Sequence of chain 1.D:
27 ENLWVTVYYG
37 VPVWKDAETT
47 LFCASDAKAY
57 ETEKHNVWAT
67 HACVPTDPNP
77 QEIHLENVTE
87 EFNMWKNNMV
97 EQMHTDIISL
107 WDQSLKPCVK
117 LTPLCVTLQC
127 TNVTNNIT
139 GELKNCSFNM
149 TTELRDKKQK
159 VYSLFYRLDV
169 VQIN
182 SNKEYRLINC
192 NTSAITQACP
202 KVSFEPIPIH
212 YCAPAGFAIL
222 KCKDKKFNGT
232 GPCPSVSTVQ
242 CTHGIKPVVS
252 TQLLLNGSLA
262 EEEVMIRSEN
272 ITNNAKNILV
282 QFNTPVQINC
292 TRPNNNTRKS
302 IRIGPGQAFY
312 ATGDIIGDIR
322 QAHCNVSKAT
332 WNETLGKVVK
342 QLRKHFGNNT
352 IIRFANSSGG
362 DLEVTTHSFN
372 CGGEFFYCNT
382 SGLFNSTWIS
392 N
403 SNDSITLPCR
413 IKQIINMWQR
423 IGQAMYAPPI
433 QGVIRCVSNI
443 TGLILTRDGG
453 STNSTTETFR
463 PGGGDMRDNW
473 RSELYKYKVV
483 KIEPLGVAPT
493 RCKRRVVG

This protein binds this small molecule.
Small molecule (SMILES): CC(=O)N[C@H]1[C@H](O[C@H]2[C@H](O)[C@@H](NC(C)=O)CO[C@@H]2CO)O[C@H](CO)[C@@H](O)[C@@H]1O

Binding-site contacts:
Ligand atom C8 contacts residue GLY258 of chain 1.D at 3.8 Å.
Ligand atom O5 contacts residue ASN441 of chain 1.D at 2.5 Å (h-bond).
Ligand atom C7 contacts residue ASN441 of chain 1.D at 3.2 Å.
Ligand atom C5 contacts residue ASN441 of chain 1.D at 3.7 Å.
Ligand atom C1 contacts residue ASN441 of chain 1.D at 1.4 Å.
Ligand atom C8 contacts residue ASN441 of chain 1.D at 4.3 Å.
Ligand atom N2 contacts residue ASN441 of chain 1.D at 2.7 Å (h-bond).
Ligand atom C2 contacts residue ASN441 of chain 1.D at 2.4 Å.
Ligand atom O5 contacts residue GLN288 of chain 1.D at 4.3 Å.
Ligand atom O7 contacts residue ASN441 of chain 1.D at 3.5 Å (h-bond).
Ligand atom O6 contacts residue GLN288 of chain 1.D at 4.2 Å.
Ligand atom O5 contacts residue PRO286 of chain 1.D at 4.5 Å.
Ligand atom C4 contacts residue ASN441 of chain 1.D at 4.2 Å.
Ligand atom C8 contacts residue ASN257 of chain 1.D at 4.3 Å.
Ligand atom C3 contacts residue ASN441 of chain 1.D at 3.7 Å.
Ligand atom C6 contacts residue GLN288 of chain 1.D at 4.2 Å.
Ligand atom C8 contacts residue LYS247 of chain 1.D at 4.5 Å.